Sequence of chain 3.A:
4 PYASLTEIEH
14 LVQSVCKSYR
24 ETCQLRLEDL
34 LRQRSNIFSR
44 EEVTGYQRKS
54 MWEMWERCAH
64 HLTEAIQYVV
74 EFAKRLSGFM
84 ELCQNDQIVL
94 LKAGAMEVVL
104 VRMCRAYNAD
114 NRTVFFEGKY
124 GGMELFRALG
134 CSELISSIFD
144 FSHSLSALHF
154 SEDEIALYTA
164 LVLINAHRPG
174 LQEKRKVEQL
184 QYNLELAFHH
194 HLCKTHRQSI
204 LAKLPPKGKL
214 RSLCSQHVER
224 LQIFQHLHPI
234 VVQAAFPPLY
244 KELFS

Binding-site contacts:
Ligand atom C26 contacts residue LEU65 of chain 3.A at 3.7 Å (hydrophobic).
Ligand atom C22 contacts residue ILE138 of chain 3.A at 3.7 Å (hydrophobic).
Ligand atom C4A contacts residue GLN27 of chain 3.A at 3.1 Å.
Ligand atom C11 contacts residue MET106 of chain 3.A at 3.8 Å (hydrophobic).
Ligand atom C21 contacts residue ILE141 of chain 3.A at 3.8 Å (hydrophobic).
Ligand atom OC1 contacts residue HIS64 of chain 3.A at 3.7 Å.
Ligand atom OC2 contacts residue GLN27 of chain 3.A at 2.8 Å (h-bond).
Ligand atom C19 contacts residue MET106 of chain 3.A at 3.9 Å (hydrophobic).
Ligand atom C12 contacts residue MET106 of chain 3.A at 3.5 Å (hydrophobic).
Ligand atom C19 contacts residue PHE118 of chain 3.A at 4.2 Å (hydrophobic).
Ligand atom C27 contacts residue HIS220 of chain 3.A at 3.8 Å.
Ligand atom C24 contacts residue ILE138 of chain 3.A at 4.2 Å (hydrophobic).
Ligand atom C15 contacts residue PHE119 of chain 3.A at 4.0 Å (hydrophobic).
Ligand atom C15 contacts residue CYS61 of chain 3.A at 4.2 Å (hydrophobic).
Ligand atom C22 contacts residue PHE129 of chain 3.A at 4.0 Å (hydrophobic).
Ligand atom C11 contacts residue VAL102 of chain 3.A at 4.1 Å (hydrophobic).
Ligand atom C18 contacts residue PHE129 of chain 3.A at 4.1 Å (hydrophobic).
Ligand atom C15 contacts residue HIS64 of chain 3.A at 3.9 Å.
Ligand atom O3 contacts residue GLN27 of chain 3.A at 3.0 Å (h-bond).
Ligand atom OC1 contacts residue GLN27 of chain 3.A at 3.0 Å (h-bond).
Ligand atom C19 contacts residue VAL117 of chain 3.A at 3.8 Å (hydrophobic).
Ligand atom C7 contacts residue HIS64 of chain 3.A at 4.1 Å.
Ligand atom C19 contacts residue ALA109 of chain 3.A at 3.9 Å (hydrophobic).
Ligand atom C24 contacts residue LEU132 of chain 3.A at 4.2 Å (hydrophobic).
Ligand atom C26 contacts residue HIS220 of chain 3.A at 4.0 Å.
Ligand atom C2 contacts residue MET106 of chain 3.A at 4.2 Å (hydrophobic).
Ligand atom C23 contacts residue ILE138 of chain 3.A at 4.2 Å (hydrophobic).
Ligand atom C20 contacts residue PHE129 of chain 3.A at 4.0 Å (hydrophobic).
Ligand atom C1 contacts residue MET106 of chain 3.A at 4.0 Å (hydrophobic).
Ligand atom OC2 contacts residue LEU28 of chain 3.A at 3.3 Å.
Ligand atom C4B contacts residue ALA109 of chain 3.A at 4.1 Å (hydrophobic).
Ligand atom C27 contacts residue TRP58 of chain 3.A at 3.5 Å (hydrophobic).
Ligand atom C7 contacts residue PHE119 of chain 3.A at 4.2 Å (hydrophobic).
Ligand atom C6 contacts residue PHE118 of chain 3.A at 3.9 Å (hydrophobic).
Ligand atom C3 contacts residue GLN27 of chain 3.A at 3.5 Å.
Ligand atom C25 contacts residue HIS220 of chain 3.A at 4.0 Å.
Ligand atom OC1 contacts residue ALA68 of chain 3.A at 4.0 Å.
Ligand atom C14 contacts residue LEU65 of chain 3.A at 3.9 Å (hydrophobic).
Ligand atom C16 contacts residue CYS61 of chain 3.A at 3.7 Å (hydrophobic).
Ligand atom C21 contacts residue ILE138 of chain 3.A at 4.0 Å (hydrophobic).

This protein binds this small molecule.
Small molecule (SMILES): CC(C)=CCC[C@@H](C)[C@H]1CC[C@H]2C3=C(CC[C@]12C)[C@@]1(C)CC[C@H](O)[C@@](C)(C(=O)O)[C@@H]1CC3